Sequence of chain 1.A:
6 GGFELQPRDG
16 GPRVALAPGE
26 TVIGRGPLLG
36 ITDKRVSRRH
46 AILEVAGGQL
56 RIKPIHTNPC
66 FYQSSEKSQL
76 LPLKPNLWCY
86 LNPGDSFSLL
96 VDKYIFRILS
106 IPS

Binding-site contacts:
Ligand atom CG2 contacts residue LYS39 of chain 1.A at 3.3 Å.
Ligand atom O contacts residue LYS39 of chain 1.A at 3.5 Å.
Ligand atom C contacts residue ARG30 of chain 1.A at 3.6 Å.
Ligand atom P contacts residue SER42 of chain 1.A at 3.4 Å.
Ligand atom CA contacts residue LYS39 of chain 1.A at 3.5 Å.
Ligand atom O3P contacts residue SER42 of chain 1.A at 3.2 Å (h-bond).
Ligand atom CE1 contacts residue GLY31 of chain 1.A at 3.4 Å.
Ligand atom OG1 contacts residue SER42 of chain 1.A at 3.4 Å.
Ligand atom N contacts residue ARG30 of chain 1.A at 3.4 Å (salt-bridge).
Ligand atom CA contacts residue ARG30 of chain 1.A at 3.5 Å.
Ligand atom CE1 contacts residue ILE36 of chain 1.A at 3.3 Å (hydrophobic).
Ligand atom O1P contacts residue SER42 of chain 1.A at 2.7 Å (h-bond).
Ligand atom CZ contacts residue PRO32 of chain 1.A at 3.6 Å (hydrophobic).
Ligand atom O2P contacts residue ARG43 of chain 1.A at 2.8 Å (salt-bridge).
Ligand atom CE1 contacts residue THR37 of chain 1.A at 3.5 Å.
Ligand atom C contacts residue ARG30 of chain 1.A at 3.7 Å.
Ligand atom O contacts residue ARG40 of chain 1.A at 3.7 Å.
Ligand atom N contacts residue LYS39 of chain 1.A at 2.8 Å (salt-bridge).
Ligand atom O1P contacts residue HIS61 of chain 1.A at 3.7 Å.
Ligand atom OH contacts residue GLY35 of chain 1.A at 3.5 Å.
Ligand atom O contacts residue THR37 of chain 1.A at 3.6 Å.
Ligand atom CD1 contacts residue GLY31 of chain 1.A at 3.6 Å.
Ligand atom C contacts residue LYS39 of chain 1.A at 3.6 Å.
Ligand atom O contacts residue ARG30 of chain 1.A at 3.1 Å (salt-bridge).
Ligand atom O contacts residue LYS39 of chain 1.A at 3.3 Å.
Ligand atom CA contacts residue LYS39 of chain 1.A at 3.7 Å.
Ligand atom O3P contacts residue ARG43 of chain 1.A at 2.6 Å (salt-bridge).
Ligand atom CB contacts residue LYS39 of chain 1.A at 3.8 Å.
Ligand atom C contacts residue ARG30 of chain 1.A at 3.5 Å.
Ligand atom OG1 contacts residue ARG30 of chain 1.A at 3.1 Å (salt-bridge).
Ligand atom CE2 contacts residue PRO32 of chain 1.A at 3.6 Å (hydrophobic).
Ligand atom O contacts residue ASN63 of chain 1.A at 3.0 Å (h-bond).
Ligand atom O contacts residue ARG30 of chain 1.A at 2.8 Å (salt-bridge).
Ligand atom OH contacts residue PRO32 of chain 1.A at 3.8 Å.
Ligand atom OE2 contacts residue ARG43 of chain 1.A at 3.3 Å (salt-bridge).
Ligand atom OD2 contacts residue LYS39 of chain 1.A at 3.5 Å.
Ligand atom O contacts residue ARG30 of chain 1.A at 3.6 Å.
Ligand atom O contacts residue ARG43 of chain 1.A at 3.5 Å.
Ligand atom O contacts residue ARG30 of chain 1.A at 3.5 Å (salt-bridge).
Ligand atom CD1 contacts residue ILE36 of chain 1.A at 3.2 Å (hydrophobic).

The protein below binds the small molecule below.
Small molecule (SMILES): C[C@H](NC(=O)[C@H](Cc1ccc(O)cc1)NC(=O)[C@@H]1CCCN1)C(=O)NCC(=O)N[C@@H](CCC(=O)O)C(=O)N[C@H](C(=O)N[C@@H](CC(=O)O)C(=O)N[C@@H](C)C=O)[C@@H](C)OP(=O)(O)O